Binding-site contacts:
Ligand atom O contacts residue ARG43 of chain 24.A at 3.0 Å (salt-bridge).
Ligand atom N contacts residue ARG49 of chain 24.A at 3.6 Å.
Ligand atom CD contacts residue ARG50 of chain 24.A at 3.6 Å.
Ligand atom CD2 contacts residue ARG43 of chain 24.A at 3.7 Å.
Ligand atom O contacts residue ARG43 of chain 24.A at 3.1 Å (salt-bridge).
Ligand atom NH1 contacts residue ASP228 of chain 24.A at 2.8 Å (salt-bridge).
Ligand atom C contacts residue ARG49 of chain 24.A at 3.4 Å.
Ligand atom CB contacts residue ARG50 of chain 24.A at 3.7 Å.
Ligand atom N contacts residue ASP258 of chain 24.A at 3.0 Å (salt-bridge).
Ligand atom NE contacts residue ASP53 of chain 24.A at 3.7 Å.
Ligand atom CG2 contacts residue MET259 of chain 24.A at 3.7 Å (hydrophobic).
Ligand atom CD contacts residue LEU52 of chain 24.A at 3.5 Å (hydrophobic).
Ligand atom CB contacts residue MET259 of chain 24.A at 3.8 Å (hydrophobic).
Ligand atom CA contacts residue ASP258 of chain 24.A at 3.5 Å.
Ligand atom CB contacts residue ASP258 of chain 24.A at 3.7 Å.
Ligand atom CA contacts residue ASP258 of chain 24.A at 3.7 Å.
Ligand atom CB contacts residue ARG49 of chain 24.A at 3.5 Å.
Ligand atom C contacts residue ILE39 of chain 24.A at 3.6 Å (hydrophobic).
Ligand atom N contacts residue ARG49 of chain 24.A at 3.6 Å.
Ligand atom OG1 contacts residue ILE39 of chain 24.A at 3.5 Å.
Ligand atom N contacts residue ILE39 of chain 24.A at 3.7 Å.
Ligand atom CA contacts residue ARG49 of chain 24.A at 3.5 Å.
Ligand atom N contacts residue ASP258 of chain 24.A at 2.8 Å (salt-bridge).
Ligand atom CB contacts residue ILE39 of chain 24.A at 3.6 Å (hydrophobic).
Ligand atom NH2 contacts residue ARG50 of chain 24.A at 3.3 Å (salt-bridge).
Ligand atom NH1 contacts residue THR246 of chain 24.A at 3.0 Å (h-bond).
Ligand atom O contacts residue ARG49 of chain 24.A at 3.1 Å (salt-bridge).
Ligand atom OG1 contacts residue ASP258 of chain 24.A at 3.3 Å.
Ligand atom N contacts residue ASP258 of chain 24.A at 2.9 Å (salt-bridge).
Ligand atom C contacts residue ASP258 of chain 24.A at 3.6 Å.
Ligand atom CA contacts residue ARG50 of chain 24.A at 3.5 Å.
Ligand atom C contacts residue ASP258 of chain 24.A at 3.7 Å.
Ligand atom CA contacts residue ASP258 of chain 24.A at 3.7 Å.
Ligand atom CD2 contacts residue ASP258 of chain 24.A at 3.5 Å.
Ligand atom OG1 contacts residue MET259 of chain 24.A at 2.8 Å (h-bond).
Ligand atom CG2 contacts residue ALA42 of chain 24.A at 3.7 Å (hydrophobic).
Ligand atom O contacts residue ARG50 of chain 24.A at 3.6 Å.
Ligand atom CB contacts residue ASP258 of chain 24.A at 3.5 Å.
Ligand atom O contacts residue ILE39 of chain 24.A at 3.6 Å.
Ligand atom N contacts residue ARG49 of chain 24.A at 3.0 Å (salt-bridge).

This small molecule binds to this protein.
Small molecule (SMILES): CC(C)C[C@H](NC(=O)CN)C(=O)N[C@H](C(=O)N[C@H](C(=O)NCC(=O)N[C@@H](CO)C(=O)N[C@@H](CC(C)C)C(=O)N[C@@H](CCCN=C(N)N)C(=O)NCC=O)C(C)C)[C@@H](C)O

Sequence of chain 24.A:
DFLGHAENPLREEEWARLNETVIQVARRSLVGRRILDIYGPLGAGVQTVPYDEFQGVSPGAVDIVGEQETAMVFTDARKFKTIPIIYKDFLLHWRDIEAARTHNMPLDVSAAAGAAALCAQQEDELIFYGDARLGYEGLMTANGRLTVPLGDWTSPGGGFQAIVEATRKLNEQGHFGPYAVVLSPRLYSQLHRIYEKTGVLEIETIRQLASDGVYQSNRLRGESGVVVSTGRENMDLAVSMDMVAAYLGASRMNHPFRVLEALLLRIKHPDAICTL